Sequence of chain 1.B:
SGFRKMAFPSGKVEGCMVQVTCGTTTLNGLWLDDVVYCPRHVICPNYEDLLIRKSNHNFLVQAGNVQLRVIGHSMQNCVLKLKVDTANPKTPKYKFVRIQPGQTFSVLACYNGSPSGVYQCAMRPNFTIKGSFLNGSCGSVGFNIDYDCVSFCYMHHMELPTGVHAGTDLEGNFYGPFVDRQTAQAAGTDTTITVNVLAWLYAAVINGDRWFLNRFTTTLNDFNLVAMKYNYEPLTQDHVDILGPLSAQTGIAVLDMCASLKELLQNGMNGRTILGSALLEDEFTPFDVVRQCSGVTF

Sequence of chain 1.A:
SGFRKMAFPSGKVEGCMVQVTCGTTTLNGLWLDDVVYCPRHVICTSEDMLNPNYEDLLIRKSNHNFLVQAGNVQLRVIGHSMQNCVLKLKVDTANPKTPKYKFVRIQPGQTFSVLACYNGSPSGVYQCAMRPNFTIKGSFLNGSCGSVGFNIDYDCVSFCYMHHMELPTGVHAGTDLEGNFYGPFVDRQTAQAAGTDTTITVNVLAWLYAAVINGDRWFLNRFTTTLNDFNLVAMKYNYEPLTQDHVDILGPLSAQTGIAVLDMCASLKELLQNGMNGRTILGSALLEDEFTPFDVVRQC

The protein below binds the small molecule below.
Small molecule (SMILES): CO[C@@]1(C(=O)Nc2cncc3ccccc23)CCOc2c(F)cc(F)cc21

Binding-site contacts:
Ligand atom N contacts residue CYS145 of chain 1.A at 3.9 Å.
Ligand atom N1 contacts residue HIS163 of chain 1.A at 2.4 Å (h-bond).
Ligand atom O2 contacts residue GLU166 of chain 1.A at 3.0 Å (salt-bridge).
Ligand atom F1 contacts residue HIS41 of chain 1.A at 3.1 Å.
Ligand atom C7 contacts residue HIS164 of chain 1.A at 3.8 Å.
Ligand atom F1 contacts residue ASP187 of chain 1.A at 3.6 Å.
Ligand atom C12 contacts residue CYS145 of chain 1.A at 3.6 Å (hydrophobic).
Ligand atom C8 contacts residue HIS41 of chain 1.A at 3.8 Å.
Ligand atom C15 contacts residue GLU166 of chain 1.A at 3.4 Å.
Ligand atom C13 contacts residue SER144 of chain 1.A at 3.9 Å.
Ligand atom C18 contacts residue ASN142 of chain 1.A at 3.5 Å.
Ligand atom C6 contacts residue ARG188 of chain 1.A at 3.9 Å.
Ligand atom C13 contacts residue GLU166 of chain 1.A at 3.7 Å.
Ligand atom C contacts residue HIS41 of chain 1.A at 3.6 Å.
Ligand atom C14 contacts residue GLU166 of chain 1.A at 3.8 Å.
Ligand atom N1 contacts residue SER144 of chain 1.A at 3.7 Å.
Ligand atom C15 contacts residue PHE140 of chain 1.A at 3.4 Å (hydrophobic).
Ligand atom C15 contacts residue LEU141 of chain 1.A at 3.8 Å (hydrophobic).
Ligand atom C12 contacts residue HIS163 of chain 1.A at 3.1 Å.
Ligand atom F1 contacts residue MET165 of chain 1.A at 3.6 Å.
Ligand atom C3 contacts residue GLN189 of chain 1.A at 3.5 Å.
Ligand atom O1 contacts residue GLN189 of chain 1.A at 3.2 Å (h-bond).
Ligand atom C12 contacts residue GLU166 of chain 1.A at 3.8 Å.
Ligand atom C6 contacts residue ASP187 of chain 1.A at 3.8 Å.
Ligand atom C5 contacts residue MET165 of chain 1.A at 3.7 Å (hydrophobic).
Ligand atom C7 contacts residue HIS41 of chain 1.A at 3.8 Å.
Ligand atom C7 contacts residue MET165 of chain 1.A at 3.5 Å (hydrophobic).
Ligand atom C contacts residue MET49 of chain 1.A at 3.7 Å (hydrophobic).
Ligand atom O2 contacts residue MET165 of chain 1.A at 3.5 Å.
Ligand atom C14 contacts residue PHE140 of chain 1.A at 3.9 Å (hydrophobic).
Ligand atom C13 contacts residue PHE140 of chain 1.A at 3.5 Å (hydrophobic).
Ligand atom C15 contacts residue ASN142 of chain 1.A at 3.8 Å.
Ligand atom C8 contacts residue HIS164 of chain 1.A at 3.2 Å.
Ligand atom C13 contacts residue HIS163 of chain 1.A at 3.5 Å.
Ligand atom F contacts residue ARG188 of chain 1.A at 3.0 Å.
Ligand atom C13 contacts residue LEU141 of chain 1.A at 3.7 Å (hydrophobic).
Ligand atom F1 contacts residue HIS164 of chain 1.A at 3.5 Å.
Ligand atom C6 contacts residue MET165 of chain 1.A at 3.4 Å (hydrophobic).
Ligand atom F contacts residue GLN189 of chain 1.A at 2.8 Å.
Ligand atom C8 contacts residue MET165 of chain 1.A at 3.5 Å (hydrophobic).